A protein and the small-molecule ligand that binds it are described below.
Small molecule (SMILES): O=P(O)(O)C[C@H](O)Cn1cncn1

Sequence of chain 8.A:
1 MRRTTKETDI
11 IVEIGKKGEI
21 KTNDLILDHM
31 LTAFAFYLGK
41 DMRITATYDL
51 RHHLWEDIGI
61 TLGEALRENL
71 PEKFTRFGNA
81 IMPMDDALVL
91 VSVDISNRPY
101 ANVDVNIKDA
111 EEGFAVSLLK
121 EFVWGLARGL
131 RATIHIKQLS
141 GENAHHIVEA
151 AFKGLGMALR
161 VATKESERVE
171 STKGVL

Binding-site contacts:
Ligand atom N1 contacts residue HIS145 of chain 6.A at 3.2 Å (h-bond).
Ligand atom C3 contacts residue MET84 of chain 6.A at 3.5 Å (hydrophobic).
Ligand atom N4 contacts residue MN1 of chain 8.D at 2.3 Å.
Ligand atom N4 contacts residue HIS146 of chain 6.A at 3.5 Å (h-bond).
Ligand atom O10 contacts residue ARG76 of chain 8.B at 3.0 Å (salt-bridge).
Ligand atom C7 contacts residue GLU149 of chain 6.A at 3.1 Å.
Ligand atom O13 contacts residue GLU7 of chain 8.A at 2.9 Å (salt-bridge).
Ligand atom O13 contacts residue HIS29 of chain 6.A at 3.0 Å (h-bond).
Ligand atom O13 contacts residue GLU149 of chain 6.A at 2.8 Å (salt-bridge).
Ligand atom C7 contacts residue MN1 of chain 8.E at 3.3 Å.
Ligand atom N1 contacts residue MET84 of chain 6.A at 3.3 Å.
Ligand atom N4 contacts residue MET84 of chain 6.A at 3.5 Å.
Ligand atom C5 contacts residue HIS145 of chain 6.A at 3.2 Å.
Ligand atom P9 contacts residue ARG76 of chain 8.B at 3.7 Å.
Ligand atom O12 contacts residue SER171 of chain 8.B at 2.6 Å (h-bond).
Ligand atom N1 contacts residue MN1 of chain 8.E at 2.3 Å.
Ligand atom C6 contacts residue MN1 of chain 8.E at 3.6 Å.
Ligand atom C6 contacts residue GLU7 of chain 8.A at 3.6 Å.
Ligand atom O12 contacts residue ARG76 of chain 8.B at 2.8 Å (salt-bridge).
Ligand atom N1 contacts residue HIS53 of chain 8.A at 3.1 Å (h-bond).
Ligand atom C5 contacts residue MET84 of chain 6.A at 3.4 Å (hydrophobic).
Ligand atom N4 contacts residue HIS52 of chain 8.A at 3.1 Å (h-bond).
Ligand atom N2 contacts residue MN1 of chain 8.E at 3.4 Å.
Ligand atom O10 contacts residue LYS153 of chain 6.A at 2.8 Å (salt-bridge).
Ligand atom C8 contacts residue GLU149 of chain 6.A at 3.6 Å.
Ligand atom O10 contacts residue ARG98 of chain 8.B at 3.1 Å (salt-bridge).
Ligand atom C7 contacts residue GLU7 of chain 8.A at 3.6 Å.
Ligand atom N2 contacts residue MET84 of chain 6.A at 3.3 Å.
Ligand atom O11 contacts residue ARG98 of chain 8.B at 2.8 Å (salt-bridge).
Ligand atom N1 contacts residue GLU149 of chain 6.A at 3.3 Å (salt-bridge).
Ligand atom C3 contacts residue MN1 of chain 8.D at 3.2 Å.
Ligand atom C3 contacts residue GLU56 of chain 8.A at 3.3 Å.
Ligand atom O13 contacts residue HIS53 of chain 8.A at 3.4 Å (h-bond).
Ligand atom C8 contacts residue GLU7 of chain 8.A at 3.7 Å.
Ligand atom N4 contacts residue GLU56 of chain 8.A at 3.0 Å (salt-bridge).
Ligand atom C5 contacts residue MN1 of chain 8.D at 3.3 Å.
Ligand atom C5 contacts residue HIS52 of chain 8.A at 3.2 Å.
Ligand atom O13 contacts residue MN1 of chain 8.E at 2.3 Å.
Ligand atom C5 contacts residue MN1 of chain 8.E at 3.2 Å.
Ligand atom O11 contacts residue LYS173 of chain 8.B at 2.7 Å (salt-bridge).

Sequence of chain 6.A:
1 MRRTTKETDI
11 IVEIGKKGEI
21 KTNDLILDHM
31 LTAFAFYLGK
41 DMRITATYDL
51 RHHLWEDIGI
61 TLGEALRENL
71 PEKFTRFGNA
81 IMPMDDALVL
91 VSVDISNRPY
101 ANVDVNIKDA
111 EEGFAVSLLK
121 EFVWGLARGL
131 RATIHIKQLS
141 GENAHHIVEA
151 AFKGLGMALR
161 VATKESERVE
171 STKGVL

Sequence of chain 8.B:
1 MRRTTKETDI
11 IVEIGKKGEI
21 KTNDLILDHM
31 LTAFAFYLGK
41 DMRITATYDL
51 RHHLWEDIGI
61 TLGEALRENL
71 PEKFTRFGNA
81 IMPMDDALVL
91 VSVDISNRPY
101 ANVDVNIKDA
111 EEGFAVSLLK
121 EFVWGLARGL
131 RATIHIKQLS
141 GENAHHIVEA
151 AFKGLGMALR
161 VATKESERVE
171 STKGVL